Binding-site contacts:
Ligand atom O3A contacts residue LYS524 of chain 1.A at 3.5 Å (salt-bridge).
Ligand atom C1' contacts residue THR688 of chain 1.A at 3.3 Å.
Ligand atom N7 contacts residue CYS522 of chain 1.A at 3.3 Å.
Ligand atom C4 contacts residue LEU526 of chain 1.A at 3.5 Å (hydrophobic).
Ligand atom O1B contacts residue THR525 of chain 1.A at 3.1 Å (h-bond).
Ligand atom C6 contacts residue ILE656 of chain 1.A at 3.6 Å (hydrophobic).
Ligand atom O2A contacts residue LYS524 of chain 1.A at 3.4 Å (salt-bridge).
Ligand atom O4' contacts residue ALA685 of chain 1.A at 3.5 Å.
Ligand atom N6 contacts residue ILE656 of chain 1.A at 3.6 Å.
Ligand atom O3G contacts residue ARG766 of chain 1.F at 2.2 Å (salt-bridge).
Ligand atom N6 contacts residue GLY480 of chain 1.A at 3.4 Å (h-bond).
Ligand atom PB contacts residue MG1 of chain 1.J at 3.3 Å.
Ligand atom O1A contacts residue MG1 of chain 1.J at 2.1 Å.
Ligand atom O2B contacts residue LYS524 of chain 1.A at 3.0 Å (salt-bridge).
Ligand atom N3 contacts residue ASN660 of chain 1.A at 3.5 Å (h-bond).
Ligand atom C8 contacts residue GLY684 of chain 1.A at 3.5 Å.
Ligand atom O2A contacts residue LEU526 of chain 1.A at 2.9 Å (h-bond).
Ligand atom O2' contacts residue THR688 of chain 1.A at 3.2 Å (h-bond).
Ligand atom N7 contacts residue GLY521 of chain 1.A at 3.6 Å (h-bond).
Ligand atom O3A contacts residue GLY523 of chain 1.A at 3.1 Å (h-bond).
Ligand atom PG contacts residue ARG766 of chain 1.F at 3.4 Å.
Ligand atom C2 contacts residue ASP478 of chain 1.A at 3.3 Å.
Ligand atom O2A contacts residue GLY523 of chain 1.A at 3.2 Å.
Ligand atom O1B contacts residue MG1 of chain 1.J at 2.1 Å.
Ligand atom C8 contacts residue GLY521 of chain 1.A at 3.3 Å.
Ligand atom S1G contacts residue GLY521 of chain 1.A at 3.6 Å.
Ligand atom PG contacts residue MG1 of chain 1.J at 3.4 Å.
Ligand atom O2B contacts residue GLY523 of chain 1.A at 3.5 Å (h-bond).
Ligand atom N1 contacts residue ILE479 of chain 1.A at 3.6 Å.
Ligand atom PA contacts residue MG1 of chain 1.J at 3.2 Å.
Ligand atom O3B contacts residue GLY521 of chain 1.A at 2.7 Å (h-bond).
Ligand atom O2G contacts residue MG1 of chain 1.J at 2.0 Å.
Ligand atom S1G contacts residue ARG766 of chain 1.F at 3.6 Å.
Ligand atom N1 contacts residue ILE656 of chain 1.A at 3.5 Å.
Ligand atom O2A contacts residue THR525 of chain 1.A at 2.9 Å (h-bond).
Ligand atom O1A contacts residue THR525 of chain 1.A at 3.4 Å (h-bond).
Ligand atom N7 contacts residue GLY523 of chain 1.A at 3.3 Å (h-bond).
Ligand atom O2B contacts residue CYS522 of chain 1.A at 3.5 Å (h-bond).
Ligand atom N1 contacts residue GLY480 of chain 1.A at 3.1 Å (h-bond).
Ligand atom N1 contacts residue ASP478 of chain 1.A at 3.6 Å.

The protein below binds the small molecule below.
Small molecule (SMILES): Nc1ncnc2c1ncn2[C@@H]1O[C@H](COP(=O)(O)OP(=O)(O)OP(O)(O)=S)[C@@H](O)[C@H]1O

Sequence of chain 1.F:
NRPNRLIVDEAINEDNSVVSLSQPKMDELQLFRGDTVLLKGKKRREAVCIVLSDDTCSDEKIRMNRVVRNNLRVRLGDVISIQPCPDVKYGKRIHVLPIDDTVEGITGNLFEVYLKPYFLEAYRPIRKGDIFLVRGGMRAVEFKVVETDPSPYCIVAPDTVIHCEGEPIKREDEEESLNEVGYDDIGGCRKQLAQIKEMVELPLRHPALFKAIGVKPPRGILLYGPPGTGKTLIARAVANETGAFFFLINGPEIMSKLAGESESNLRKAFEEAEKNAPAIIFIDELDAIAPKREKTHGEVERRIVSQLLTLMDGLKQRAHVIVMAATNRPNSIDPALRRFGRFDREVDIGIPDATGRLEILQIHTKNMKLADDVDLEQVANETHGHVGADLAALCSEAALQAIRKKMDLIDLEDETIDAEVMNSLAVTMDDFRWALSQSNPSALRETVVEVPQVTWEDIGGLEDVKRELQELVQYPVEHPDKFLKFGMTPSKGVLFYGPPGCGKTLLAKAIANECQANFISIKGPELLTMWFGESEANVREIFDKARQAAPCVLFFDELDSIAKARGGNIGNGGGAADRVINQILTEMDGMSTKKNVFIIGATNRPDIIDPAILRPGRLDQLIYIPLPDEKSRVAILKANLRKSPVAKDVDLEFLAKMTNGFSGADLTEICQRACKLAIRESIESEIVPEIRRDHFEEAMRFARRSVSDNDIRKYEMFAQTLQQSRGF

Sequence of chain 1.A:
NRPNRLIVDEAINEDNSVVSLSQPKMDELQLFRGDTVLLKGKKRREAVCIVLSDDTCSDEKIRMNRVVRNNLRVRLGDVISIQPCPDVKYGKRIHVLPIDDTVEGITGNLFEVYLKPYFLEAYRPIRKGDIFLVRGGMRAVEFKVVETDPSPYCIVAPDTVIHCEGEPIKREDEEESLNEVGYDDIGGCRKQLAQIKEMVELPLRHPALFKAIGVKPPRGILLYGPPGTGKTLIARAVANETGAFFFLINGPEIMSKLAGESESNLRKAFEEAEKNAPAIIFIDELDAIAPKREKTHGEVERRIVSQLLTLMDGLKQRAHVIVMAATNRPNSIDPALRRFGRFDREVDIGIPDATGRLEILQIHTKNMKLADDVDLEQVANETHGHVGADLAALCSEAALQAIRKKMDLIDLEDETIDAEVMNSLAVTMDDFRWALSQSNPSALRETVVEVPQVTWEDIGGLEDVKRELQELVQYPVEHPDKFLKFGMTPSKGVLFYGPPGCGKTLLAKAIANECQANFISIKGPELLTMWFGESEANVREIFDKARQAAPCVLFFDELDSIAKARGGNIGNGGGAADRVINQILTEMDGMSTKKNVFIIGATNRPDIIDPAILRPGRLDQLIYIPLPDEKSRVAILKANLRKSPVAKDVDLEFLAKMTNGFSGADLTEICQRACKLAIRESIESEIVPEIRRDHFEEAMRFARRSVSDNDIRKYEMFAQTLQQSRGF